Binding-site contacts:
Ligand atom C1 contacts residue THR310 of chain 1.A at 3.6 Å.
Ligand atom O7 contacts residue ASN308 of chain 1.A at 4.0 Å.
Ligand atom C7 contacts residue ASN308 of chain 1.A at 3.8 Å.
Ligand atom C1 contacts residue ASN308 of chain 1.A at 1.4 Å.
Ligand atom O5 contacts residue ASN308 of chain 1.A at 2.4 Å (h-bond).
Ligand atom C3 contacts residue ASN308 of chain 1.A at 3.8 Å.
Ligand atom O5 contacts residue THR310 of chain 1.A at 3.5 Å.
Ligand atom C8 contacts residue ASN308 of chain 1.A at 4.5 Å.
Ligand atom N2 contacts residue ASN308 of chain 1.A at 2.9 Å (h-bond).
Ligand atom C4 contacts residue ASN308 of chain 1.A at 4.2 Å.
Ligand atom C5 contacts residue THR310 of chain 1.A at 3.9 Å.
Ligand atom C2 contacts residue ASN308 of chain 1.A at 2.5 Å.
Ligand atom C5 contacts residue ASN308 of chain 1.A at 3.7 Å.
Ligand atom O7 contacts residue GLU294 of chain 1.A at 4.3 Å.
Ligand atom O7 contacts residue GLU304 of chain 1.A at 3.7 Å.

This protein binds this small molecule.
Small molecule (SMILES): CC(=O)N[C@@H]1[C@@H](O)[C@H](O)[C@@H](CO)O[C@H]1O

Sequence of chain 1.A:
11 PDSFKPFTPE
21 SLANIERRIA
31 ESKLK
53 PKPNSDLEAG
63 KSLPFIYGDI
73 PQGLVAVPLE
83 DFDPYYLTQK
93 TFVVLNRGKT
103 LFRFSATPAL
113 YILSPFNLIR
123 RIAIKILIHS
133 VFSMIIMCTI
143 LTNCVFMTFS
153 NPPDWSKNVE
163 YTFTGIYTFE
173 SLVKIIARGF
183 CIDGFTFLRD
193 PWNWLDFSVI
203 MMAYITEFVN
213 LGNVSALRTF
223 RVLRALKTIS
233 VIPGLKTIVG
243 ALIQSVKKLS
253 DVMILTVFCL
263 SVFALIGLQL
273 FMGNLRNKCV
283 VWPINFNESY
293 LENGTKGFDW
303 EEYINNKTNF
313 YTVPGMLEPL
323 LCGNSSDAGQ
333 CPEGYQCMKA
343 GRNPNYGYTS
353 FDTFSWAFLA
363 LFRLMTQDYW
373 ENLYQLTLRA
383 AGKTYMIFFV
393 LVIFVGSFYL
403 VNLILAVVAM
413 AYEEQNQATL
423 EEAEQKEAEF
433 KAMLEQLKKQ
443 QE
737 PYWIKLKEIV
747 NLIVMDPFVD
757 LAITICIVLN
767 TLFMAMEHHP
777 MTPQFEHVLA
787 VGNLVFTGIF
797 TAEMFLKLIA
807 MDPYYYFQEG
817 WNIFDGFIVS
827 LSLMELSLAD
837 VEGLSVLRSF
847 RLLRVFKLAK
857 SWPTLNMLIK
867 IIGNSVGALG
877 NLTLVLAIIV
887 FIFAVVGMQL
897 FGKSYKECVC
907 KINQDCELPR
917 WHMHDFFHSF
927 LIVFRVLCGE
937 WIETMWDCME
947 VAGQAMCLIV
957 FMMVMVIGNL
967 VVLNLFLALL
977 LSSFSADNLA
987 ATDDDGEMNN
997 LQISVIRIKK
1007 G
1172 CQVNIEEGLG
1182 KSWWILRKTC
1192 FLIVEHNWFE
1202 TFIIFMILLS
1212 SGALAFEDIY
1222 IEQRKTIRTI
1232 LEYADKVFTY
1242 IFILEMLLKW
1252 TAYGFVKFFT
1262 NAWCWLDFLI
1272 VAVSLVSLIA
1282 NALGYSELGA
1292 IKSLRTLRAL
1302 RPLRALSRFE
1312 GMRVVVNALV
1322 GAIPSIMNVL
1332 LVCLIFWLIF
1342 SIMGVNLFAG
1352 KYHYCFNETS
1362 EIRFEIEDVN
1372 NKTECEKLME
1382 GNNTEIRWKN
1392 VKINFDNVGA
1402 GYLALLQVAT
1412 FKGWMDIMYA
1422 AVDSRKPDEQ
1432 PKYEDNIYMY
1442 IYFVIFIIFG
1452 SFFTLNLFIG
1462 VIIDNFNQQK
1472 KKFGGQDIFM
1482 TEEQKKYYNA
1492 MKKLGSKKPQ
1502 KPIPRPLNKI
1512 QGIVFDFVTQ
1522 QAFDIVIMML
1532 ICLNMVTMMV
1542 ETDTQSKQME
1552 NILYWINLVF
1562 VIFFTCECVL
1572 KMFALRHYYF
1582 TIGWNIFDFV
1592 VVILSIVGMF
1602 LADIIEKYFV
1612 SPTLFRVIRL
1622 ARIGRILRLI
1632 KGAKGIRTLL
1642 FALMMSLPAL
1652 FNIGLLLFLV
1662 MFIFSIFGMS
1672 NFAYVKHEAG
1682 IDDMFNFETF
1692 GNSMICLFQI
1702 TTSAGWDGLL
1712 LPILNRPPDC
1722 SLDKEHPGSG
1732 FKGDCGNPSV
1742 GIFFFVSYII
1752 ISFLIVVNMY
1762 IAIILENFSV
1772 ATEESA